Binding-site contacts:
Ligand atom C13 contacts residue GLU76 of chain 1.A at 3.7 Å.
Ligand atom C3 contacts residue PRO73 of chain 1.A at 3.5 Å (hydrophobic).
Ligand atom S1 contacts residue ARG85 of chain 1.A at 3.5 Å (salt-bridge).
Ligand atom C23 contacts residue ASP63 of chain 1.A at 3.2 Å.
Ligand atom O2 contacts residue ARG85 of chain 1.A at 3.2 Å (salt-bridge).
Ligand atom C17 contacts residue LYS135 of chain 1.A at 3.3 Å.
Ligand atom C15 contacts residue TRP75 of chain 1.A at 3.6 Å (hydrophobic).
Ligand atom O2 contacts residue TRP75 of chain 1.A at 3.5 Å (h-bond).
Ligand atom O1 contacts residue TRP75 of chain 1.A at 2.6 Å (h-bond).
Ligand atom C1 contacts residue SER65 of chain 1.A at 3.8 Å.
Ligand atom C11 contacts residue TRP75 of chain 1.A at 3.4 Å (hydrophobic).
Ligand atom C12 contacts residue GLU76 of chain 1.A at 3.3 Å.
Ligand atom O1 contacts residue GLU76 of chain 1.A at 3.6 Å (salt-bridge).
Ligand atom O4 contacts residue ASN128 of chain 1.A at 3.7 Å.
Ligand atom S2 contacts residue LYS135 of chain 1.A at 1.6 Å (salt-bridge).
Ligand atom O3 contacts residue ARG85 of chain 1.A at 3.4 Å (salt-bridge).
Ligand atom O1 contacts residue MET74 of chain 1.A at 3.0 Å.
Ligand atom O3 contacts residue ASN128 of chain 1.A at 3.4 Å (h-bond).
Ligand atom C13 contacts residue TRP75 of chain 1.A at 3.3 Å (hydrophobic).
Ligand atom O4 contacts residue LYS135 of chain 1.A at 2.5 Å (salt-bridge).
Ligand atom C19 contacts residue LYS135 of chain 1.A at 3.6 Å.
Ligand atom N3 contacts residue GLU76 of chain 1.A at 2.9 Å (salt-bridge).
Ligand atom N3 contacts residue TRP75 of chain 1.A at 3.3 Å.
Ligand atom C18 contacts residue LYS135 of chain 1.A at 2.6 Å.
Ligand atom O2 contacts residue TRP139 of chain 1.A at 3.6 Å.
Ligand atom C9 contacts residue TRP75 of chain 1.A at 3.7 Å (hydrophobic).
Ligand atom C10 contacts residue TRP75 of chain 1.A at 3.5 Å (hydrophobic).
Ligand atom O4 contacts residue ARG130 of chain 1.A at 2.9 Å (salt-bridge).
Ligand atom N1 contacts residue PRO73 of chain 1.A at 3.7 Å.
Ligand atom C14 contacts residue TRP75 of chain 1.A at 3.5 Å (hydrophobic).
Ligand atom N1 contacts residue SER65 of chain 1.A at 3.0 Å (h-bond).
Ligand atom N1 contacts residue LEU33 of chain 1.A at 3.2 Å.
Ligand atom O5 contacts residue LYS135 of chain 1.A at 2.5 Å (salt-bridge).
Ligand atom C12 contacts residue TRP75 of chain 1.A at 3.4 Å (hydrophobic).
Ligand atom C6 contacts residue ASN128 of chain 1.A at 3.7 Å.
Ligand atom C22 contacts residue ASP63 of chain 1.A at 3.2 Å.
Ligand atom C17 contacts residue ASN128 of chain 1.A at 3.8 Å.
Ligand atom C16 contacts residue ARG85 of chain 1.A at 3.4 Å.
Ligand atom C21 contacts residue ARG85 of chain 1.A at 3.8 Å.
Ligand atom C5 contacts residue ASN128 of chain 1.A at 3.7 Å.

The protein below binds the small molecule below.
Small molecule (SMILES): N#Cc1ccc(CN(c2ccc3cc[nH]c(=O)c3c2)S(=O)(=O)c2cccc(S(=O)(=O)F)c2)cc1

Sequence of chain 1.A:
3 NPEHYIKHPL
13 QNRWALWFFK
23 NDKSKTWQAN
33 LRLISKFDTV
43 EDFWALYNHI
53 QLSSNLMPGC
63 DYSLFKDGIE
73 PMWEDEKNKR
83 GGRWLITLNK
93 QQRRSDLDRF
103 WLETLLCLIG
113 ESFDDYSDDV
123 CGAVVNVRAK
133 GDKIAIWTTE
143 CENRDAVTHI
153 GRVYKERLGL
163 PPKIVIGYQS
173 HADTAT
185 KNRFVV